Binding-site contacts:
Ligand atom C3 contacts residue ASP45 of chain 4.A at 4.0 Å.
Ligand atom N1 contacts residue ASP45 of chain 4.A at 3.7 Å.
Ligand atom N3 contacts residue TYR75 of chain 4.A at 3.8 Å.
Ligand atom C4 contacts residue ASN122 of chain 4.A at 4.1 Å.
Ligand atom N5 contacts residue THR161 of chain 4.A at 3.1 Å (h-bond).
Ligand atom C4 contacts residue PHE74 of chain 4.A at 4.2 Å (hydrophobic).
Ligand atom C5 contacts residue ALA162 of chain 4.A at 4.1 Å (hydrophobic).
Ligand atom C1 contacts residue ALA162 of chain 4.A at 4.0 Å (hydrophobic).
Ligand atom N4 contacts residue THR161 of chain 4.A at 2.3 Å (h-bond).
Ligand atom N5 contacts residue ASN122 of chain 4.A at 3.2 Å (h-bond).
Ligand atom BR1 contacts residue ASN122 of chain 4.A at 3.7 Å.
Ligand atom N3 contacts residue ALA162 of chain 4.A at 4.2 Å.
Ligand atom C4 contacts residue THR161 of chain 4.A at 3.1 Å.
Ligand atom C4 contacts residue ALA162 of chain 4.A at 3.5 Å (hydrophobic).
Ligand atom N2 contacts residue ALA162 of chain 4.A at 4.3 Å.
Ligand atom N3 contacts residue ASN122 of chain 4.A at 3.0 Å (h-bond).
Ligand atom C3 contacts residue ASN122 of chain 4.A at 4.0 Å.
Ligand atom N3 contacts residue ASP45 of chain 4.A at 3.9 Å.
Ligand atom C2 contacts residue ASP45 of chain 4.A at 3.4 Å.
Ligand atom C10 contacts residue ILE187 of chain 1.A at 4.2 Å (hydrophobic).
Ligand atom N5 contacts residue TYR75 of chain 4.A at 3.5 Å.
Ligand atom C7 contacts residue ASP45 of chain 4.A at 4.2 Å.
Ligand atom BR1 contacts residue LEU49 of chain 4.A at 3.7 Å.
Ligand atom N4 contacts residue ALA162 of chain 4.A at 3.8 Å.
Ligand atom C2 contacts residue ASN122 of chain 4.A at 3.5 Å.
Ligand atom N2 contacts residue ASP45 of chain 4.A at 4.0 Å.
Ligand atom C3 contacts residue TYR75 of chain 4.A at 4.3 Å (hydrophobic).
Ligand atom N5 contacts residue ALA162 of chain 4.A at 3.8 Å.
Ligand atom N2 contacts residue PHE74 of chain 4.A at 4.2 Å.
Ligand atom C3 contacts residue ALA162 of chain 4.A at 3.7 Å (hydrophobic).
Ligand atom BR1 contacts residue ASP45 of chain 4.A at 3.6 Å.
Ligand atom N5 contacts residue SER158 of chain 4.A at 3.3 Å (h-bond).
Ligand atom C5 contacts residue THR161 of chain 4.A at 3.3 Å.
Ligand atom C6 contacts residue ASP45 of chain 4.A at 4.1 Å.
Ligand atom C5 contacts residue PHE74 of chain 4.A at 3.3 Å (hydrophobic).
Ligand atom N5 contacts residue GLY159 of chain 4.A at 4.3 Å.
Ligand atom BR1 contacts residue GLY46 of chain 4.A at 3.8 Å.
Ligand atom C4 contacts residue TYR75 of chain 4.A at 4.3 Å (hydrophobic).
Ligand atom N4 contacts residue PHE74 of chain 4.A at 3.3 Å.
Ligand atom C1 contacts residue ASP45 of chain 4.A at 3.8 Å.

Sequence of chain 1.A:
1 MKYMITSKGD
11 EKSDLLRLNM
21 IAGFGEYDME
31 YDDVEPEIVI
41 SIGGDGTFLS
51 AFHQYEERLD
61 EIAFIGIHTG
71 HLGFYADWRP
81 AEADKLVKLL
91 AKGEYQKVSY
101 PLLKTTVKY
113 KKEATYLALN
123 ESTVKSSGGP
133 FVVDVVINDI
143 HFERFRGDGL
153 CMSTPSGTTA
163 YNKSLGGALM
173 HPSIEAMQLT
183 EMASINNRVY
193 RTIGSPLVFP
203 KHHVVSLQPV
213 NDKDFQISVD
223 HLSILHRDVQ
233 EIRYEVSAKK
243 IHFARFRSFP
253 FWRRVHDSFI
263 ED

Sequence of chain 4.A:
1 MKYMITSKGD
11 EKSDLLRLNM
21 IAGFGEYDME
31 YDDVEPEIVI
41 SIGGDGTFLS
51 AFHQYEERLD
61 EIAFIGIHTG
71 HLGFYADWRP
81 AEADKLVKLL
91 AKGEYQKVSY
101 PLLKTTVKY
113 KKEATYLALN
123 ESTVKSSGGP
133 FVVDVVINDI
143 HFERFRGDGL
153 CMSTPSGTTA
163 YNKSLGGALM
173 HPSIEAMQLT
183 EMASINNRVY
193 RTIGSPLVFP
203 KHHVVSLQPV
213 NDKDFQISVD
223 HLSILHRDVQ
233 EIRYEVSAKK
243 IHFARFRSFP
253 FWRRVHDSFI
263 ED

A small-molecule ligand and the protein it binds are described below.
Small molecule (SMILES): Nc1ncnc2c1nc(Br)n2[C@H]1CCCCO1